A protein and the small-molecule ligand that binds it are described below.
Small molecule (SMILES): O=C(O)CC[C@@H](O)C(=O)O

Sequence of chain 1.A:
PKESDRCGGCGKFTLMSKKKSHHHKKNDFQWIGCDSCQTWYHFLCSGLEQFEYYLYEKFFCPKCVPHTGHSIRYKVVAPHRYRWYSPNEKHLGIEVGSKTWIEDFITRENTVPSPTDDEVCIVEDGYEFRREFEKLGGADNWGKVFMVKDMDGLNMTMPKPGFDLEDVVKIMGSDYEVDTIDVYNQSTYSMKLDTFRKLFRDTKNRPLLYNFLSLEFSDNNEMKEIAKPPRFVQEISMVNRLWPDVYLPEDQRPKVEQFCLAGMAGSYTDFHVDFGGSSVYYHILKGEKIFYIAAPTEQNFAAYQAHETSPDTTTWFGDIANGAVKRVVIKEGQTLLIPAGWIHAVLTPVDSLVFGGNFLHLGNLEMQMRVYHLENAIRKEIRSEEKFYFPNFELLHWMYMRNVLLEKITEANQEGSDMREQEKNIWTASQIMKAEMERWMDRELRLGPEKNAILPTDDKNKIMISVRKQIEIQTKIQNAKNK

Binding-site contacts:
Ligand atom C1 contacts residue FE21 of chain 1.C at 2.8 Å.
Ligand atom O5 contacts residue LYS329 of chain 1.A at 4.1 Å.
Ligand atom C2 contacts residue HIS384 of chain 1.A at 3.8 Å.
Ligand atom C2 contacts residue FE21 of chain 1.C at 2.7 Å.
Ligand atom O4 contacts residue LYS329 of chain 1.A at 3.4 Å (salt-bridge).
Ligand atom C1 contacts residue HIS384 of chain 1.A at 4.5 Å.
Ligand atom O1 contacts residue FE21 of chain 1.C at 4.0 Å.
Ligand atom C2 contacts residue HIS312 of chain 1.A at 3.8 Å.
Ligand atom O5 contacts residue VAL386 of chain 1.A at 4.1 Å.
Ligand atom O3 contacts residue FE21 of chain 1.C at 2.1 Å.
Ligand atom C5 contacts residue LYS329 of chain 1.A at 4.3 Å.
Ligand atom O1 contacts residue LYS45 of chain 1.A at 4.3 Å.
Ligand atom C3 contacts residue FE21 of chain 1.C at 4.2 Å.
Ligand atom C3 contacts residue TYR322 of chain 1.A at 3.8 Å (hydrophobic).
Ligand atom O3 contacts residue HIS384 of chain 1.A at 2.8 Å (h-bond).
Ligand atom O5 contacts residue THR309 of chain 1.A at 2.7 Å (h-bond).
Ligand atom C5 contacts residue TYR322 of chain 1.A at 3.8 Å (hydrophobic).
Ligand atom C4 contacts residue TYR322 of chain 1.A at 4.3 Å (hydrophobic).
Ligand atom C4 contacts residue VAL386 of chain 1.A at 3.9 Å (hydrophobic).
Ligand atom C3 contacts residue VAL386 of chain 1.A at 4.0 Å (hydrophobic).
Ligand atom O2 contacts residue HIS384 of chain 1.A at 4.1 Å.
Ligand atom O1 contacts residue LEU301 of chain 1.A at 4.2 Å.
Ligand atom O2 contacts residue LYS45 of chain 1.A at 4.1 Å.
Ligand atom O3 contacts residue PHE331 of chain 1.A at 4.5 Å.
Ligand atom C1 contacts residue ASP314 of chain 1.A at 4.3 Å.
Ligand atom C5 contacts residue VAL386 of chain 1.A at 3.5 Å (hydrophobic).
Ligand atom C1 contacts residue HIS312 of chain 1.A at 3.6 Å.
Ligand atom O2 contacts residue HIS312 of chain 1.A at 3.0 Å (h-bond).
Ligand atom O5 contacts residue ASN238 of chain 1.A at 3.5 Å (h-bond).
Ligand atom O3 contacts residue HIS312 of chain 1.A at 2.9 Å (h-bond).
Ligand atom O3 contacts residue VAL386 of chain 1.A at 3.9 Å.
Ligand atom C4 contacts residue THR309 of chain 1.A at 3.7 Å.
Ligand atom O4 contacts residue TYR322 of chain 1.A at 2.5 Å (h-bond).
Ligand atom O2 contacts residue FE21 of chain 1.C at 2.1 Å.
Ligand atom O3 contacts residue ASP314 of chain 1.A at 4.3 Å.
Ligand atom O4 contacts residue VAL386 of chain 1.A at 3.6 Å.
Ligand atom O2 contacts residue ASP314 of chain 1.A at 3.1 Å (salt-bridge).
Ligand atom C5 contacts residue THR309 of chain 1.A at 3.5 Å.